Binding-site contacts:
Ligand atom O3 contacts residue LEU402 of chain 1.B at 2.9 Å (h-bond).
Ligand atom C33 contacts residue HIS464 of chain 1.B at 3.9 Å.
Ligand atom C22 contacts residue SER473 of chain 1.B at 4.0 Å.
Ligand atom CL1 contacts residue HIS464 of chain 1.B at 3.5 Å.
Ligand atom F1 contacts residue LEU65 of chain 1.A at 3.5 Å.
Ligand atom C26 contacts residue GLU21 of chain 1.A at 3.5 Å.
Ligand atom C12 contacts residue GLU470 of chain 1.B at 3.7 Å.
Ligand atom C6 contacts residue SER467 of chain 1.B at 4.0 Å.
Ligand atom CL2 contacts residue GLU469 of chain 1.B at 3.3 Å.
Ligand atom C27 contacts residue GLU21 of chain 1.A at 4.0 Å.
Ligand atom C36 contacts residue GLU469 of chain 1.B at 3.3 Å.
Ligand atom C2 contacts residue PRO465 of chain 1.B at 3.8 Å (hydrophobic).
Ligand atom C41 contacts residue LYS64 of chain 1.A at 3.5 Å.
Ligand atom C21 contacts residue GLU470 of chain 1.B at 3.4 Å.
Ligand atom CL2 contacts residue SER473 of chain 1.B at 3.5 Å.
Ligand atom C37 contacts residue SER473 of chain 1.B at 4.0 Å.
Ligand atom C7 contacts residue PHE399 of chain 1.B at 3.8 Å (hydrophobic).
Ligand atom N3 contacts residue GLU470 of chain 1.B at 3.9 Å.
Ligand atom C25 contacts residue GLU21 of chain 1.A at 3.8 Å.
Ligand atom CL1 contacts residue GLU469 of chain 1.B at 3.2 Å.
Ligand atom C34 contacts residue ILE342 of chain 1.A at 3.6 Å (hydrophobic).
Ligand atom O2 contacts residue PHE399 of chain 1.B at 3.8 Å.
Ligand atom C6 contacts residue THR466 of chain 1.B at 4.0 Å.
Ligand atom C20 contacts residue GLU470 of chain 1.B at 3.0 Å.
Ligand atom C8 contacts residue PHE399 of chain 1.B at 3.8 Å (hydrophobic).
Ligand atom N1 contacts residue PHE399 of chain 1.B at 3.5 Å.
Ligand atom C35 contacts residue GLU469 of chain 1.B at 3.3 Å.
Ligand atom C7 contacts residue LEU402 of chain 1.B at 3.8 Å (hydrophobic).
Ligand atom C3 contacts residue PRO465 of chain 1.B at 3.5 Å (hydrophobic).
Ligand atom C34 contacts residue HIS464 of chain 1.B at 3.4 Å.
Ligand atom C35 contacts residue HIS464 of chain 1.B at 3.6 Å.
Ligand atom O3 contacts residue PRO401 of chain 1.B at 3.6 Å.
Ligand atom C35 contacts residue ILE342 of chain 1.A at 3.5 Å (hydrophobic).
Ligand atom C4 contacts residue PRO465 of chain 1.B at 3.6 Å (hydrophobic).
Ligand atom F1 contacts residue VAL61 of chain 1.A at 3.0 Å.
Ligand atom C5 contacts residue THR466 of chain 1.B at 3.6 Å.
Ligand atom CL1 contacts residue ILE342 of chain 1.A at 3.6 Å.
Ligand atom C7 contacts residue PRO401 of chain 1.B at 3.9 Å (hydrophobic).
Ligand atom CL1 contacts residue THR338 of chain 1.A at 3.7 Å.
Ligand atom CL1 contacts residue PRO339 of chain 1.A at 3.1 Å.

A protein and the small-molecule ligand that binds it are described below.
Small molecule (SMILES): O=C(NCCc1ccc(F)cc1)c1ccc(CN(C(=O)N2CC[N+](CCCc3ccccc3)(Cc3ccc(Cl)c(Cl)c3)CC2)c2ccc(F)cc2)o1

Sequence of chain 1.A:
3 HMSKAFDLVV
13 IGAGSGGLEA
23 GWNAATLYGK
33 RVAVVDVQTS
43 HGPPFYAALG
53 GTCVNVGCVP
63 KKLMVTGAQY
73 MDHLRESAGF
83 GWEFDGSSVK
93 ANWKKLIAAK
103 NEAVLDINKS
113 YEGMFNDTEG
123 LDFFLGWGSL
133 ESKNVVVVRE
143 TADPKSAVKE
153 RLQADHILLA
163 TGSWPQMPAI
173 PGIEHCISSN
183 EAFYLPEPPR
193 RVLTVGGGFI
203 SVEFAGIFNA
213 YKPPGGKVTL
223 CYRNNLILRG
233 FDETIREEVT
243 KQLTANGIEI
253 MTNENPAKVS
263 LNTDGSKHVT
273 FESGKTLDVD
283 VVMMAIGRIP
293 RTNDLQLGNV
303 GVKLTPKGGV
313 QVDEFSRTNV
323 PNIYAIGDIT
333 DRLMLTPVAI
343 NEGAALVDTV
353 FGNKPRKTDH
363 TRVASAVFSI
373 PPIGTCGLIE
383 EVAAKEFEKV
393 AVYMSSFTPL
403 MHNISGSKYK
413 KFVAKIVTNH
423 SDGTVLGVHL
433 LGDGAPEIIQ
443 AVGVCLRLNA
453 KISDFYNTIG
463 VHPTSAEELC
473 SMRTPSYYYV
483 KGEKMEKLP

Sequence of chain 1.B:
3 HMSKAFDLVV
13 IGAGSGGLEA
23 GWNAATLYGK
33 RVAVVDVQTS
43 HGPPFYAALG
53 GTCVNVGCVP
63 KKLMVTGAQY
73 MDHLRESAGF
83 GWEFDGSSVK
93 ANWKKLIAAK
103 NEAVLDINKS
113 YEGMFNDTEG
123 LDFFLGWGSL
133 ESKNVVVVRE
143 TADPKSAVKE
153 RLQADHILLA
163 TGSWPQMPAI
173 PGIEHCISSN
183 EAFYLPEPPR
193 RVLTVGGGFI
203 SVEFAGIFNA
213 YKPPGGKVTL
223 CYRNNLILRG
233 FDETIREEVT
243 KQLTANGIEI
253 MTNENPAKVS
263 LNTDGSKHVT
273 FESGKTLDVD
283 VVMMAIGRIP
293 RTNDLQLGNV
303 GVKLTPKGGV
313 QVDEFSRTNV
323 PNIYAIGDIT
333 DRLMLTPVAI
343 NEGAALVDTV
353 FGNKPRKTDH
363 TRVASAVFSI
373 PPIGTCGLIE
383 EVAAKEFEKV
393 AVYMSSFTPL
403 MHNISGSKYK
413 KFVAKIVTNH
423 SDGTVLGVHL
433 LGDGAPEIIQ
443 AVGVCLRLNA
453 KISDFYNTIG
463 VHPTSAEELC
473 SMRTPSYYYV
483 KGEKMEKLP